Binding-site contacts:
Ligand atom C1 contacts residue LEU596 of chain 1.B at 3.5 Å (hydrophobic).
Ligand atom C12 contacts residue LEU361 of chain 1.B at 3.7 Å (hydrophobic).
Ligand atom C13 contacts residue LEU361 of chain 1.B at 3.4 Å (hydrophobic).
Ligand atom C7 contacts residue GLU356 of chain 1.B at 4.0 Å.
Ligand atom C13 contacts residue HIS365 of chain 1.B at 4.1 Å.
Ligand atom C16 contacts residue ILE662 of chain 1.B at 3.7 Å (hydrophobic).
Ligand atom C2 contacts residue LEU407 of chain 1.B at 4.2 Å (hydrophobic).
Ligand atom O19 contacts residue LEU596 of chain 1.B at 4.1 Å.
Ligand atom C13 contacts residue GLU356 of chain 1.B at 4.2 Å.
Ligand atom C5 contacts residue GLU356 of chain 1.B at 4.2 Å.
Ligand atom C10 contacts residue LEU407 of chain 1.B at 3.8 Å (hydrophobic).
Ligand atom C17 contacts residue ILE399 of chain 1.B at 3.5 Å (hydrophobic).
Ligand atom O18 contacts residue ILE172 of chain 1.B at 3.8 Å.
Ligand atom C8 contacts residue GLU356 of chain 1.B at 3.6 Å.
Ligand atom C4 contacts residue GLU356 of chain 1.B at 4.1 Å.
Ligand atom C3 contacts residue LEU407 of chain 1.B at 3.8 Å (hydrophobic).
Ligand atom C17 contacts residue ALA403 of chain 1.B at 3.4 Å (hydrophobic).
Ligand atom C12 contacts residue VAL408 of chain 1.B at 4.0 Å (hydrophobic).
Ligand atom C9 contacts residue LEU407 of chain 1.B at 4.0 Å (hydrophobic).
Ligand atom C16 contacts residue ILE399 of chain 1.B at 4.2 Å (hydrophobic).
Ligand atom C11 contacts residue GLU356 of chain 1.B at 4.1 Å.
Ligand atom C6 contacts residue ILE592 of chain 1.B at 3.4 Å (hydrophobic).
Ligand atom C7 contacts residue MET418 of chain 1.B at 4.1 Å (hydrophobic).
Ligand atom C7 contacts residue PHE352 of chain 1.B at 4.2 Å (hydrophobic).
Ligand atom O18 contacts residue LEU596 of chain 1.B at 2.8 Å.
Ligand atom C12 contacts residue GLU356 of chain 1.B at 4.2 Å.
Ligand atom C15 contacts residue ALA403 of chain 1.B at 4.0 Å (hydrophobic).
Ligand atom C4 contacts residue ILE592 of chain 1.B at 4.0 Å (hydrophobic).
Ligand atom C10 contacts residue GLU356 of chain 1.B at 3.8 Å.
Ligand atom C2 contacts residue ILE592 of chain 1.B at 3.7 Å (hydrophobic).
Ligand atom C5 contacts residue ILE592 of chain 1.B at 3.4 Å (hydrophobic).
Ligand atom C14 contacts residue HIS360 of chain 1.B at 4.0 Å.
Ligand atom O18 contacts residue ILE592 of chain 1.B at 3.5 Å (h-bond).
Ligand atom C8 contacts residue PHE414 of chain 1.B at 3.5 Å (hydrophobic).
Ligand atom C9 contacts residue GLU356 of chain 1.B at 3.7 Å.
Ligand atom C1 contacts residue ILE592 of chain 1.B at 4.1 Å (hydrophobic).
Ligand atom O19 contacts residue LEU407 of chain 1.B at 3.8 Å.
Ligand atom C2 contacts residue LEU596 of chain 1.B at 3.6 Å (hydrophobic).
Ligand atom C14 contacts residue HIS365 of chain 1.B at 3.7 Å.
Ligand atom C1 contacts residue LEU407 of chain 1.B at 4.1 Å (hydrophobic).

Sequence of chain 1.B:
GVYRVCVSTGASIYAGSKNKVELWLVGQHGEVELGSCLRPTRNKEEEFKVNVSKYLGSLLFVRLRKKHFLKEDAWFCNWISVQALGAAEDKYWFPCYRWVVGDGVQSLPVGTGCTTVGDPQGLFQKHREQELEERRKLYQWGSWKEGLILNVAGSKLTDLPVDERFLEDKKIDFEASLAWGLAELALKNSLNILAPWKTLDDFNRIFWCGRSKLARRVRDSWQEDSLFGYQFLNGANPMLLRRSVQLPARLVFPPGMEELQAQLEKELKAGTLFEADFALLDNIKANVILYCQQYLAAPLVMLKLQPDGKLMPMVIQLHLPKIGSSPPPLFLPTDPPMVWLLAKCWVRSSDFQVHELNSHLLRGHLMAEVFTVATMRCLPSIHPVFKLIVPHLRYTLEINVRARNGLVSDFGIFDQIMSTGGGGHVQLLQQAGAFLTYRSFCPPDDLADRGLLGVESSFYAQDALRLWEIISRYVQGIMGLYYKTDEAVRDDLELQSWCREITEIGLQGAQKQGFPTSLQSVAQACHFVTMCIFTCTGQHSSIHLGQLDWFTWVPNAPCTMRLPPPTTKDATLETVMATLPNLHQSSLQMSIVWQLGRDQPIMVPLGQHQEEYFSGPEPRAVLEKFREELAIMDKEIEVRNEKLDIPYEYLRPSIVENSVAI

A protein and the small-molecule ligand that binds it are described below.
Small molecule (SMILES): CCCCCCC#Cc1ccccc1/C=C/C(=O)O